Sequence of chain 1.B:
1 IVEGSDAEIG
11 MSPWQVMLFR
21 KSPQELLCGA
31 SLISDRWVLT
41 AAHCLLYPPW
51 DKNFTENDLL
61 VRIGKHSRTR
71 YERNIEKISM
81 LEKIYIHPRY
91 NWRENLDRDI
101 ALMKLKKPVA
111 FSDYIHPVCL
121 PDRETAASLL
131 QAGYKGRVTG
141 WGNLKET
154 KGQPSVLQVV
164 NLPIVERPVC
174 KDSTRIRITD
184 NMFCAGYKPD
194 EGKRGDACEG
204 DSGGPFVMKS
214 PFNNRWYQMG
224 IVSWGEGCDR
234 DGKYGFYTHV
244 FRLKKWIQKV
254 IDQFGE

The protein below binds the small molecule below.
Small molecule (SMILES): CC(=O)N[C@@H]1[C@@H](O)[C@H](O)[C@@H](CO)O[C@H]1O

Binding-site contacts:
Ligand atom C1 contacts residue ASN53 of chain 1.B at 1.4 Å.
Ligand atom O5 contacts residue ASN53 of chain 1.B at 2.4 Å (h-bond).
Ligand atom N2 contacts residue ASN53 of chain 1.B at 2.9 Å (h-bond).
Ligand atom C5 contacts residue THR55 of chain 1.B at 3.9 Å.
Ligand atom O7 contacts residue ASN53 of chain 1.B at 3.2 Å (h-bond).
Ligand atom C2 contacts residue ASN53 of chain 1.B at 2.4 Å.
Ligand atom C5 contacts residue ASN53 of chain 1.B at 3.7 Å.
Ligand atom O7 contacts residue LEU46 of chain 1.B at 4.4 Å.
Ligand atom C7 contacts residue ASN53 of chain 1.B at 3.5 Å.
Ligand atom O5 contacts residue THR55 of chain 1.B at 4.2 Å.
Ligand atom C3 contacts residue ASN53 of chain 1.B at 3.8 Å.
Ligand atom C4 contacts residue ASN53 of chain 1.B at 4.2 Å.
Ligand atom C6 contacts residue THR55 of chain 1.B at 3.7 Å.